Sequence of chain 1.B:
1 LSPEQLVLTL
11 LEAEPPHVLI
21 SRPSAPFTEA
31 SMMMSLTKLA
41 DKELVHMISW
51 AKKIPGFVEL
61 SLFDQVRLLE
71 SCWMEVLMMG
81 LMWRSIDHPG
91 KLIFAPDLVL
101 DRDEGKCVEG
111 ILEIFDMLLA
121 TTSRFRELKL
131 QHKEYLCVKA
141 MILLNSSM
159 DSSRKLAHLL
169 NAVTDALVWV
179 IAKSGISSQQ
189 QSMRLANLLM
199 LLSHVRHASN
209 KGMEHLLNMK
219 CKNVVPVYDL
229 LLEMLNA

The protein below binds the small molecule below.
Small molecule (SMILES): Oc1ccc(-c2ccc3c(Cl)c(O)ccc3c2)cc1

Binding-site contacts:
Ligand atom C17 contacts residue MET78 of chain 1.B at 3.9 Å (hydrophobic).
Ligand atom C5 contacts residue LEU36 of chain 1.B at 3.9 Å (hydrophobic).
Ligand atom C17 contacts residue LEU81 of chain 1.B at 4.1 Å (hydrophobic).
Ligand atom C21 contacts residue PHE94 of chain 1.B at 4.0 Å (hydrophobic).
Ligand atom C1 contacts residue GLY210 of chain 1.B at 4.1 Å.
Ligand atom C20 contacts residue GLU43 of chain 1.B at 3.0 Å.
Ligand atom C2 contacts residue ILE114 of chain 1.B at 4.1 Å (hydrophobic).
Ligand atom CL27 contacts residue ILE111 of chain 1.B at 3.8 Å.
Ligand atom C19 contacts residue ARG84 of chain 1.B at 4.1 Å.
Ligand atom O26 contacts residue GLU43 of chain 1.B at 2.7 Å (salt-bridge).
Ligand atom O28 contacts residue MET33 of chain 1.B at 3.8 Å.
Ligand atom C1 contacts residue HIS213 of chain 1.B at 3.3 Å.
Ligand atom C19 contacts residue GLU43 of chain 1.B at 3.2 Å.
Ligand atom C1 contacts residue LEU214 of chain 1.B at 4.0 Å (hydrophobic).
Ligand atom C2 contacts residue ILE111 of chain 1.B at 4.0 Å (hydrophobic).
Ligand atom CL27 contacts residue GLY210 of chain 1.B at 3.5 Å.
Ligand atom C12 contacts residue LEU36 of chain 1.B at 4.0 Å (hydrophobic).
Ligand atom C20 contacts residue PHE94 of chain 1.B at 4.1 Å (hydrophobic).
Ligand atom O26 contacts residue ARG84 of chain 1.B at 3.0 Å (salt-bridge).
Ligand atom C2 contacts residue GLY210 of chain 1.B at 3.8 Å.
Ligand atom O26 contacts residue LEU77 of chain 1.B at 3.6 Å (h-bond).
Ligand atom C19 contacts residue LEU77 of chain 1.B at 3.9 Å (hydrophobic).
Ligand atom C21 contacts residue LEU36 of chain 1.B at 4.1 Å (hydrophobic).
Ligand atom C16 contacts residue PHE94 of chain 1.B at 4.0 Å (hydrophobic).
Ligand atom C6 contacts residue LEU214 of chain 1.B at 3.5 Å (hydrophobic).
Ligand atom C4 contacts residue LEU36 of chain 1.B at 4.2 Å (hydrophobic).
Ligand atom O28 contacts residue HIS213 of chain 1.B at 2.2 Å.
Ligand atom C17 contacts residue LEU77 of chain 1.B at 4.1 Å (hydrophobic).
Ligand atom CL27 contacts residue HIS213 of chain 1.B at 3.0 Å.
Ligand atom O28 contacts residue MET217 of chain 1.B at 4.1 Å.
Ligand atom C9 contacts residue ILE114 of chain 1.B at 4.1 Å (hydrophobic).
Ligand atom C20 contacts residue LEU39 of chain 1.B at 3.6 Å (hydrophobic).
Ligand atom CL27 contacts residue ILE114 of chain 1.B at 2.4 Å.
Ligand atom C2 contacts residue HIS213 of chain 1.B at 3.7 Å.
Ligand atom C18 contacts residue LEU81 of chain 1.B at 3.8 Å (hydrophobic).
Ligand atom C6 contacts residue MET33 of chain 1.B at 4.0 Å (hydrophobic).
Ligand atom C18 contacts residue MET78 of chain 1.B at 3.8 Å (hydrophobic).
Ligand atom C1 contacts residue MET33 of chain 1.B at 4.2 Å (hydrophobic).
Ligand atom C18 contacts residue LEU77 of chain 1.B at 3.4 Å (hydrophobic).
Ligand atom O28 contacts residue LEU214 of chain 1.B at 3.4 Å (h-bond).